This small molecule binds to this protein.
Small molecule (SMILES): O=C(O)[C@@H]1O[C@H](O[C@H]2[C@@H](OS(=O)(=O)O)O[C@@H](O)[C@H](NS(=O)(=O)O)[C@H]2O)[C@@H](OS(=O)(=O)O)[C@H](O)[C@@H]1O

Binding-site contacts:
Ligand atom O4 contacts residue HIS155 of chain 32.F at 3.5 Å (h-bond).
Ligand atom OAF contacts residue ARG157 of chain 32.F at 2.8 Å (salt-bridge).
Ligand atom O6B contacts residue LEU62 of chain 32.F at 4.0 Å.
Ligand atom O3 contacts residue LYS156 of chain 32.F at 3.0 Å.
Ligand atom C3 contacts residue ARG157 of chain 32.F at 3.7 Å.
Ligand atom C5 contacts residue LEU62 of chain 32.F at 3.8 Å (hydrophobic).
Ligand atom C6 contacts residue HIS94 of chain 32.F at 3.9 Å.
Ligand atom O6B contacts residue ARG157 of chain 32.F at 3.3 Å (salt-bridge).
Ligand atom OBI contacts residue LYS156 of chain 32.F at 4.0 Å.
Ligand atom OAH contacts residue LEU2 of chain 32.F at 2.8 Å (h-bond).
Ligand atom O6A contacts residue HIS94 of chain 32.F at 3.2 Å (h-bond).
Ligand atom C3 contacts residue LYS156 of chain 32.F at 4.0 Å.
Ligand atom C6 contacts residue SER93 of chain 32.F at 4.0 Å.
Ligand atom C3 contacts residue ALA158 of chain 32.F at 4.0 Å (hydrophobic).
Ligand atom O6B contacts residue LYS156 of chain 32.F at 3.3 Å.
Ligand atom O5 contacts residue HIS155 of chain 32.F at 3.6 Å.
Ligand atom O4 contacts residue LYS156 of chain 32.F at 3.5 Å.
Ligand atom C6 contacts residue LEU62 of chain 32.F at 3.5 Å (hydrophobic).
Ligand atom SAG contacts residue ARG157 of chain 32.F at 3.6 Å (salt-bridge).
Ligand atom O5 contacts residue ARG157 of chain 32.F at 3.8 Å.
Ligand atom O6B contacts residue HIS155 of chain 32.F at 3.3 Å (h-bond).
Ligand atom O5 contacts residue LYS156 of chain 32.F at 3.4 Å.
Ligand atom O6A contacts residue SER93 of chain 32.F at 3.2 Å.
Ligand atom SAG contacts residue THR4 of chain 32.F at 3.9 Å.
Ligand atom O6A contacts residue LEU62 of chain 32.F at 3.4 Å.
Ligand atom C5 contacts residue HIS155 of chain 32.F at 4.0 Å.
Ligand atom C2 contacts residue ALA158 of chain 32.F at 3.7 Å (hydrophobic).
Ligand atom C6 contacts residue HIS155 of chain 32.F at 3.4 Å.
Ligand atom O5B contacts residue LYS156 of chain 32.F at 3.3 Å.
Ligand atom OAH contacts residue ASP3 of chain 32.F at 4.0 Å.
Ligand atom OAH contacts residue THR4 of chain 32.F at 3.7 Å.
Ligand atom OAH contacts residue ARG157 of chain 32.F at 3.1 Å (salt-bridge).
Ligand atom O3 contacts residue ARG157 of chain 32.F at 3.3 Å (salt-bridge).
Ligand atom C4 contacts residue LYS156 of chain 32.F at 4.0 Å.
Ligand atom O6B contacts residue HIS94 of chain 32.F at 4.0 Å.
Ligand atom O3 contacts residue ALA158 of chain 32.F at 3.0 Å (h-bond).
Ligand atom OAF contacts residue ALA158 of chain 32.F at 3.3 Å.
Ligand atom OAF contacts residue THR4 of chain 32.F at 2.9 Å (h-bond).
Ligand atom O6A contacts residue HIS155 of chain 32.F at 3.8 Å.
Ligand atom O4 contacts residue SER93 of chain 32.F at 3.0 Å (h-bond).

Sequence of chain 32.F:
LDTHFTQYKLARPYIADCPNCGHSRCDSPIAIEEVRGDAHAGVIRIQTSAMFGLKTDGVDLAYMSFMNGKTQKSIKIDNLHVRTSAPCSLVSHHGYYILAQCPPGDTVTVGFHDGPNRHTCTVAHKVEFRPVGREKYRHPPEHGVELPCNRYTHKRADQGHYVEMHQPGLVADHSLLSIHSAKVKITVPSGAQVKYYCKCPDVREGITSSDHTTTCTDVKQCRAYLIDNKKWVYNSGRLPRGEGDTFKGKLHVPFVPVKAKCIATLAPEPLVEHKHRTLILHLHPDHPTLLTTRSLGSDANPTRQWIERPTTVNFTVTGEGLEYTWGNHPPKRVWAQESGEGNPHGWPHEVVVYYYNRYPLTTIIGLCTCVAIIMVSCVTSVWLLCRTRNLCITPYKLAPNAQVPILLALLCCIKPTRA